Sequence of chain 4.D:
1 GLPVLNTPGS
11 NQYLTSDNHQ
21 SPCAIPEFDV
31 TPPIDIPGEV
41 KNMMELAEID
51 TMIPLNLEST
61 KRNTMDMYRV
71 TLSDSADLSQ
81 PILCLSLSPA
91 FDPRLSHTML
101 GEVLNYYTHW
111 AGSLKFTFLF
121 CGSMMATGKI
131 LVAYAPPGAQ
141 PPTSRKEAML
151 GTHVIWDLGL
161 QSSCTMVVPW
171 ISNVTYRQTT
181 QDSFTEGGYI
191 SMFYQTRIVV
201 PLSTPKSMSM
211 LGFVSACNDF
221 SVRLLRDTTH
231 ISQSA

Binding-site contacts:
Ligand atom C2A contacts residue TYR158 of chain 4.B at 3.9 Å (hydrophobic).
Ligand atom O1 contacts residue PHE129 of chain 4.B at 3.8 Å.
Ligand atom C6C contacts residue VAL198 of chain 4.B at 3.9 Å (hydrophobic).
Ligand atom C4C contacts residue PHE237 of chain 4.B at 3.6 Å (hydrophobic).
Ligand atom C4B contacts residue TYR158 of chain 4.B at 3.8 Å (hydrophobic).
Ligand atom C5A contacts residue ILE156 of chain 4.B at 3.2 Å (hydrophobic).
Ligand atom C31 contacts residue PHE237 of chain 4.B at 3.8 Å (hydrophobic).
Ligand atom C4B contacts residue ILE193 of chain 4.B at 3.8 Å (hydrophobic).
Ligand atom C3 contacts residue TYR111 of chain 4.B at 3.2 Å (hydrophobic).
Ligand atom N3A contacts residue ALA24 of chain 4.D at 3.9 Å.
Ligand atom C2B contacts residue VAL195 of chain 4.B at 3.9 Å (hydrophobic).
Ligand atom C2C contacts residue PHE237 of chain 4.B at 3.8 Å (hydrophobic).
Ligand atom O1 contacts residue TYR204 of chain 4.B at 3.6 Å.
Ligand atom C5 contacts residue TYR111 of chain 4.B at 3.8 Å (hydrophobic).
Ligand atom C5C contacts residue VAL195 of chain 4.B at 3.8 Å (hydrophobic).
Ligand atom C4C contacts residue VAL198 of chain 4.B at 3.8 Å (hydrophobic).
Ligand atom C2B contacts residue TYR158 of chain 4.B at 3.5 Å (hydrophobic).
Ligand atom C3B contacts residue TYR158 of chain 4.B at 3.4 Å (hydrophobic).
Ligand atom C7C contacts residue TYR158 of chain 4.B at 3.8 Å (hydrophobic).
Ligand atom N2 contacts residue TYR111 of chain 4.B at 3.1 Å.
Ligand atom C4A contacts residue SER181 of chain 4.B at 3.8 Å.
Ligand atom C4 contacts residue TYR111 of chain 4.B at 3.6 Å (hydrophobic).
Ligand atom O1B contacts residue PHE133 of chain 4.B at 3.9 Å.
Ligand atom C4A contacts residue ILE182 of chain 4.B at 3.9 Å (hydrophobic).
Ligand atom C31 contacts residue TYR111 of chain 4.B at 3.7 Å (hydrophobic).
Ligand atom O1 contacts residue TYR111 of chain 4.B at 3.5 Å.
Ligand atom C5B contacts residue ILE193 of chain 4.B at 3.9 Å (hydrophobic).
Ligand atom C6C contacts residue PHE237 of chain 4.B at 3.9 Å (hydrophobic).
Ligand atom C4 contacts residue PHE237 of chain 4.B at 3.1 Å (hydrophobic).
Ligand atom C5B contacts residue LEU240 of chain 4.B at 3.5 Å (hydrophobic).
Ligand atom C4A contacts residue PRO180 of chain 4.B at 3.3 Å (hydrophobic).
Ligand atom C5A contacts residue ILE182 of chain 4.B at 3.5 Å (hydrophobic).
Ligand atom C2A contacts residue ILE193 of chain 4.B at 3.9 Å (hydrophobic).
Ligand atom O1A contacts residue PHE135 of chain 4.B at 3.8 Å.
Ligand atom N3A contacts residue PRO180 of chain 4.B at 3.7 Å.
Ligand atom C3 contacts residue PHE237 of chain 4.B at 3.7 Å (hydrophobic).
Ligand atom C6B contacts residue PHE133 of chain 4.B at 3.5 Å (hydrophobic).
Ligand atom O1B contacts residue ILE109 of chain 4.B at 3.8 Å.
Ligand atom N3A contacts residue TYR158 of chain 4.B at 3.7 Å.
Ligand atom N2 contacts residue TYR204 of chain 4.B at 3.8 Å.

This protein binds this small molecule.
Small molecule (SMILES): Cc1cc(CCCCCCCOc2ccc(C3=NCCO3)cc2)on1

Sequence of chain 4.B:
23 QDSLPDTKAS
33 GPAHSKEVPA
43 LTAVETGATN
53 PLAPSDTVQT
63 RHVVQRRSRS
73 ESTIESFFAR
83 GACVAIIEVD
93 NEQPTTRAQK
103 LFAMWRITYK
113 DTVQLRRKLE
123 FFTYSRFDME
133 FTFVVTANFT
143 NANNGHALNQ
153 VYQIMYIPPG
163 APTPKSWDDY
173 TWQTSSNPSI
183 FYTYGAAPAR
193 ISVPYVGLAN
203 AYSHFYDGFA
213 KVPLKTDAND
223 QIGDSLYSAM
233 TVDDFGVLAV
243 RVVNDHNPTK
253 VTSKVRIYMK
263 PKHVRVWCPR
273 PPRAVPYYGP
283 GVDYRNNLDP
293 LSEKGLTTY

Sequence of chain 5.D:
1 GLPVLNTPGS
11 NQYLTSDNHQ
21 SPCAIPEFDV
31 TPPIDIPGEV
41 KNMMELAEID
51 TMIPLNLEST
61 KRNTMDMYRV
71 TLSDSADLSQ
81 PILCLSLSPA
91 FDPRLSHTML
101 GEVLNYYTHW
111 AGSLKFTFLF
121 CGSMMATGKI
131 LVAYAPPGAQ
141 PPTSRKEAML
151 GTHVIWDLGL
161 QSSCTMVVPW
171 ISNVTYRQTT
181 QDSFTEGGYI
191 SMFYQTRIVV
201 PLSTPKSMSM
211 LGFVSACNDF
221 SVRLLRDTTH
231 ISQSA